Binding-site contacts:
Ligand atom C5 contacts residue TRP36 of chain 1.A at 3.6 Å (hydrophobic).
Ligand atom C1 contacts residue CSS248 of chain 1.A at 3.5 Å.
Ligand atom C6 contacts residue TYR108 of chain 1.A at 3.2 Å (hydrophobic).
Ligand atom C11 contacts residue ARG197 of chain 1.A at 3.7 Å.
Ligand atom O1 contacts residue ASP73 of chain 1.A at 3.7 Å.
Ligand atom O contacts residue ARG197 of chain 1.A at 3.4 Å.
Ligand atom O1 contacts residue ARG197 of chain 1.A at 3.6 Å.
Ligand atom C7 contacts residue TYR108 of chain 1.A at 3.5 Å (hydrophobic).
Ligand atom C3 contacts residue SER250 of chain 1.A at 3.7 Å.
Ligand atom N3 contacts residue TRP36 of chain 1.A at 3.6 Å.
Ligand atom O1 contacts residue HIS74 of chain 1.A at 3.3 Å (h-bond).
Ligand atom O2 contacts residue ARG188 of chain 1.A at 2.8 Å (salt-bridge).
Ligand atom C6 contacts residue THR253 of chain 1.A at 3.7 Å.
Ligand atom C5 contacts residue VAL252 of chain 1.A at 3.6 Å (hydrophobic).
Ligand atom C13 contacts residue ARG197 of chain 1.A at 3.3 Å.
Ligand atom C14 contacts residue ARG197 of chain 1.A at 3.3 Å.
Ligand atom O contacts residue PRO196 of chain 1.A at 3.4 Å.
Ligand atom C8 contacts residue VAL277 of chain 1.A at 3.8 Å (hydrophobic).
Ligand atom C2 contacts residue CSS248 of chain 1.A at 3.6 Å.
Ligand atom C8 contacts residue SER250 of chain 1.A at 3.7 Å.
Ligand atom C7 contacts residue VAL252 of chain 1.A at 3.7 Å (hydrophobic).
Ligand atom C10 contacts residue LEU38 of chain 1.A at 3.8 Å (hydrophobic).
Ligand atom N2 contacts residue ASP73 of chain 1.A at 3.3 Å (salt-bridge).
Ligand atom C4 contacts residue TRP36 of chain 1.A at 3.5 Å (hydrophobic).
Ligand atom N3 contacts residue ARG197 of chain 1.A at 3.6 Å (salt-bridge).
Ligand atom N contacts residue SER250 of chain 1.A at 2.9 Å (h-bond).
Ligand atom C12 contacts residue PRO39 of chain 1.A at 3.6 Å (hydrophobic).
Ligand atom C4 contacts residue SER250 of chain 1.A at 3.6 Å.
Ligand atom S contacts residue GLY249 of chain 1.A at 3.5 Å.
Ligand atom C4 contacts residue VAL252 of chain 1.A at 3.8 Å (hydrophobic).
Ligand atom C14 contacts residue TRP36 of chain 1.A at 3.6 Å (hydrophobic).
Ligand atom N1 contacts residue ARG188 of chain 1.A at 3.0 Å (salt-bridge).
Ligand atom O1 contacts residue TRP36 of chain 1.A at 3.7 Å.
Ligand atom C2 contacts residue ARG188 of chain 1.A at 3.5 Å.
Ligand atom C contacts residue SER250 of chain 1.A at 3.5 Å.
Ligand atom N1 contacts residue GLY249 of chain 1.A at 3.8 Å.
Ligand atom C9 contacts residue ASP73 of chain 1.A at 3.4 Å.
Ligand atom C12 contacts residue ARG197 of chain 1.A at 3.8 Å.
Ligand atom C8 contacts residue ASP73 of chain 1.A at 3.2 Å.
Ligand atom C10 contacts residue ARG197 of chain 1.A at 3.8 Å.

This small molecule binds to this protein.
Small molecule (SMILES): NC(=O)c1ccsc1NC(=O)CSc1nc2ccccc2c(=O)[nH]1

Sequence of chain 1.A:
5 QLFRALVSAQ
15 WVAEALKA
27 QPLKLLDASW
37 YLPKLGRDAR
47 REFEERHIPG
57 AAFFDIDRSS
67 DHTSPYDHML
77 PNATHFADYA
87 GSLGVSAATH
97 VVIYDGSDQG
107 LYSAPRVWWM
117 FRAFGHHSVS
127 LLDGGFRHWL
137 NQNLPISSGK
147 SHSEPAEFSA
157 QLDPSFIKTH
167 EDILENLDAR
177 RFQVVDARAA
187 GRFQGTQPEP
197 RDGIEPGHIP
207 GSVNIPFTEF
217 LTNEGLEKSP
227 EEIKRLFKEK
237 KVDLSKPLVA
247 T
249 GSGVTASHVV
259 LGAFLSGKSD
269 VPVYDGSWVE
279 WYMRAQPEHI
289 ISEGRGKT